Binding-site contacts:
Ligand atom C7 contacts residue ASN168 of chain 1.F at 3.2 Å.
Ligand atom O5 contacts residue ASN168 of chain 1.F at 2.5 Å (h-bond).
Ligand atom O6 contacts residue THR170 of chain 1.F at 4.3 Å.
Ligand atom O6 contacts residue ASN168 of chain 1.F at 4.3 Å.
Ligand atom O7 contacts residue ASN168 of chain 1.F at 3.3 Å (h-bond).
Ligand atom C8 contacts residue ASN168 of chain 1.F at 4.3 Å.
Ligand atom N2 contacts residue ASN168 of chain 1.F at 2.8 Å (h-bond).
Ligand atom C4 contacts residue ASN168 of chain 1.F at 4.3 Å.
Ligand atom C5 contacts residue ASN168 of chain 1.F at 3.7 Å.
Ligand atom C3 contacts residue ASN168 of chain 1.F at 3.8 Å.
Ligand atom C2 contacts residue ASN168 of chain 1.F at 2.4 Å.
Ligand atom C1 contacts residue ASN168 of chain 1.F at 1.4 Å.

A small-molecule ligand and the protein it binds are described below.
Small molecule (SMILES): CC(=O)N[C@H]1[C@H](O[C@H]2[C@H](O)[C@@H](NC(C)=O)CO[C@@H]2CO)O[C@H](CO)[C@@H](O)[C@@H]1O

Sequence of chain 1.F:
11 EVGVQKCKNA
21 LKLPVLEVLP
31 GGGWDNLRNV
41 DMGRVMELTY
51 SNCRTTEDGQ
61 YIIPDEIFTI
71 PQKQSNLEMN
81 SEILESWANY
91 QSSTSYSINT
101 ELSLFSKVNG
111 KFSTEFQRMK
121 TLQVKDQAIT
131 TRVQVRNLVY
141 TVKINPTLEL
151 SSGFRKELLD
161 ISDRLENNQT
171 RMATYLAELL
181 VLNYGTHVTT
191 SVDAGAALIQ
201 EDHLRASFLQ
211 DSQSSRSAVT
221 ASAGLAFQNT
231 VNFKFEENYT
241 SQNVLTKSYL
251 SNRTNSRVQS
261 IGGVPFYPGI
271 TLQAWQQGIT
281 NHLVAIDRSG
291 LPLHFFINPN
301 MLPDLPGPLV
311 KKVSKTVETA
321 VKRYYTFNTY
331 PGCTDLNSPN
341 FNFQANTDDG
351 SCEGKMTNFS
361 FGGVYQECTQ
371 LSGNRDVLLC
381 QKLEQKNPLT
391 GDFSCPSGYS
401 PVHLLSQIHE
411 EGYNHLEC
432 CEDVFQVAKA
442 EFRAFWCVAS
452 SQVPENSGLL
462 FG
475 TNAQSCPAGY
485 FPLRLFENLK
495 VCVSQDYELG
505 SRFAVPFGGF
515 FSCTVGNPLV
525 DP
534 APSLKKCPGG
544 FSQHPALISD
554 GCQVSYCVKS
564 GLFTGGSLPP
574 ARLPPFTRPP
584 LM